Sequence of chain 1.A:
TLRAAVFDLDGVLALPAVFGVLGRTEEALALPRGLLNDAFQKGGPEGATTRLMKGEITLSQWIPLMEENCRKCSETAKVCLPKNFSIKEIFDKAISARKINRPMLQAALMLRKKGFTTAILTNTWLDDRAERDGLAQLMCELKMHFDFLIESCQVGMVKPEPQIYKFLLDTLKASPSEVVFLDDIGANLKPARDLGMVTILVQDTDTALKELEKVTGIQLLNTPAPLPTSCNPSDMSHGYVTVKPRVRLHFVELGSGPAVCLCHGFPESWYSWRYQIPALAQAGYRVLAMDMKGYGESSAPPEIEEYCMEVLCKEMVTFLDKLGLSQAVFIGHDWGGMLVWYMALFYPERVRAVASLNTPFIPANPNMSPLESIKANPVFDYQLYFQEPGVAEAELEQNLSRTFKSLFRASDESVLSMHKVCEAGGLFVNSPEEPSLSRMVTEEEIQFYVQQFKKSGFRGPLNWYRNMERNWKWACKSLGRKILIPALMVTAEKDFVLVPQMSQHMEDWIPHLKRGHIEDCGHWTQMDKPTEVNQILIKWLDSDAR

Binding-site contacts:
Ligand atom C13 contacts residue LEU408 of chain 1.A at 3.9 Å (hydrophobic).
Ligand atom C10 contacts residue ASP335 of chain 1.A at 3.0 Å.
Ligand atom C14 contacts residue TYR466 of chain 1.A at 4.0 Å (hydrophobic).
Ligand atom N9 contacts residue TYR383 of chain 1.A at 3.0 Å (h-bond).
Ligand atom C5 contacts residue GLN384 of chain 1.A at 3.4 Å.
Ligand atom C4 contacts residue TRP336 of chain 1.A at 4.1 Å (hydrophobic).
Ligand atom C15 contacts residue ASP335 of chain 1.A at 3.1 Å.
Ligand atom C10 contacts residue TYR383 of chain 1.A at 3.4 Å (hydrophobic).
Ligand atom C5 contacts residue TYR466 of chain 1.A at 3.9 Å (hydrophobic).
Ligand atom N9 contacts residue ASP335 of chain 1.A at 2.9 Å (salt-bridge).
Ligand atom N9 contacts residue TYR466 of chain 1.A at 2.5 Å (h-bond).
Ligand atom C14 contacts residue TYR383 of chain 1.A at 3.9 Å (hydrophobic).
Ligand atom C14 contacts residue PHE267 of chain 1.A at 3.7 Å (hydrophobic).
Ligand atom C2 contacts residue TYR383 of chain 1.A at 3.8 Å (hydrophobic).
Ligand atom C11 contacts residue MET339 of chain 1.A at 3.5 Å (hydrophobic).
Ligand atom C2 contacts residue ASP335 of chain 1.A at 3.8 Å.
Ligand atom C7 contacts residue TYR466 of chain 1.A at 4.1 Å (hydrophobic).
Ligand atom F8 contacts residue HIS524 of chain 1.A at 2.9 Å.
Ligand atom C10 contacts residue LEU499 of chain 1.A at 3.9 Å (hydrophobic).
Ligand atom C15 contacts residue TYR383 of chain 1.A at 3.4 Å (hydrophobic).
Ligand atom C6 contacts residue TRP525 of chain 1.A at 3.9 Å (hydrophobic).
Ligand atom C11 contacts residue TRP336 of chain 1.A at 3.7 Å (hydrophobic).
Ligand atom C2 contacts residue LEU499 of chain 1.A at 3.9 Å (hydrophobic).
Ligand atom C5 contacts residue TYR383 of chain 1.A at 3.6 Å (hydrophobic).
Ligand atom C3 contacts residue TRP336 of chain 1.A at 3.9 Å (hydrophobic).
Ligand atom C15 contacts residue TYR466 of chain 1.A at 3.1 Å (hydrophobic).
Ligand atom C17 contacts residue MET419 of chain 1.A at 4.0 Å (hydrophobic).
Ligand atom C4 contacts residue GLN384 of chain 1.A at 4.0 Å.
Ligand atom S1 contacts residue ASP335 of chain 1.A at 3.8 Å.
Ligand atom C17 contacts residue LEU408 of chain 1.A at 3.4 Å (hydrophobic).
Ligand atom C12 contacts residue ASP335 of chain 1.A at 3.6 Å.
Ligand atom F8 contacts residue TRP525 of chain 1.A at 3.5 Å.
Ligand atom C7 contacts residue PHE267 of chain 1.A at 4.0 Å (hydrophobic).
Ligand atom C12 contacts residue PHE267 of chain 1.A at 3.6 Å (hydrophobic).
Ligand atom C10 contacts residue TYR466 of chain 1.A at 3.5 Å (hydrophobic).
Ligand atom C13 contacts residue TRP525 of chain 1.A at 3.9 Å (hydrophobic).
Ligand atom C2 contacts residue TYR466 of chain 1.A at 3.8 Å (hydrophobic).
Ligand atom C12 contacts residue TYR466 of chain 1.A at 3.2 Å (hydrophobic).
Ligand atom C16 contacts residue LEU408 of chain 1.A at 4.0 Å (hydrophobic).
Ligand atom S1 contacts residue TRP336 of chain 1.A at 3.9 Å.

A protein and the small-molecule ligand that binds it are described below.
Small molecule (SMILES): Cc1ccc(CNCCc2ccccc2F)s1